A protein and the small-molecule ligand that binds it are described below.
Small molecule (SMILES): CC(=O)N[C@H]1[C@H](O[C@H]2[C@H](O)[C@@H](NC(C)=O)CO[C@@H]2CO[C@H]2O[C@@H](C)[C@@H](O)[C@@H](O)[C@@H]2O)O[C@H](CO)[C@@H](O)[C@@H]1O

Binding-site contacts:
Ligand atom O5 contacts residue TYR86 of chain 3.A at 4.1 Å.
Ligand atom C7 contacts residue ASN55 of chain 3.A at 3.3 Å.
Ligand atom O3 contacts residue TYR86 of chain 3.A at 4.3 Å.
Ligand atom C8 contacts residue GLU54 of chain 3.A at 3.7 Å.
Ligand atom C2 contacts residue TYR86 of chain 3.A at 3.6 Å (hydrophobic).
Ligand atom O5 contacts residue TYR86 of chain 3.A at 3.5 Å (h-bond).
Ligand atom O5 contacts residue ASN55 of chain 3.A at 2.4 Å (h-bond).
Ligand atom O7 contacts residue ASN55 of chain 3.A at 3.2 Å (h-bond).
Ligand atom C1 contacts residue ASN55 of chain 3.A at 1.4 Å.
Ligand atom C4 contacts residue TYR86 of chain 3.A at 4.0 Å (hydrophobic).
Ligand atom N2 contacts residue ASN55 of chain 3.A at 3.0 Å (h-bond).
Ligand atom C3 contacts residue ASN55 of chain 3.A at 3.9 Å.
Ligand atom C2 contacts residue ASN55 of chain 3.A at 2.5 Å.
Ligand atom C5 contacts residue ASN55 of chain 3.A at 3.6 Å.
Ligand atom C4 contacts residue ASN55 of chain 3.A at 4.2 Å.
Ligand atom C1 contacts residue TYR86 of chain 3.A at 3.5 Å (hydrophobic).
Ligand atom C8 contacts residue ASN55 of chain 3.A at 4.5 Å.
Ligand atom C3 contacts residue TYR86 of chain 3.A at 3.3 Å (hydrophobic).
Ligand atom O2 contacts residue TYR86 of chain 3.A at 3.6 Å (h-bond).
Ligand atom C1 contacts residue TYR86 of chain 3.A at 4.3 Å (hydrophobic).
Ligand atom C5 contacts residue TYR86 of chain 3.A at 3.6 Å (hydrophobic).

Sequence of chain 3.A:
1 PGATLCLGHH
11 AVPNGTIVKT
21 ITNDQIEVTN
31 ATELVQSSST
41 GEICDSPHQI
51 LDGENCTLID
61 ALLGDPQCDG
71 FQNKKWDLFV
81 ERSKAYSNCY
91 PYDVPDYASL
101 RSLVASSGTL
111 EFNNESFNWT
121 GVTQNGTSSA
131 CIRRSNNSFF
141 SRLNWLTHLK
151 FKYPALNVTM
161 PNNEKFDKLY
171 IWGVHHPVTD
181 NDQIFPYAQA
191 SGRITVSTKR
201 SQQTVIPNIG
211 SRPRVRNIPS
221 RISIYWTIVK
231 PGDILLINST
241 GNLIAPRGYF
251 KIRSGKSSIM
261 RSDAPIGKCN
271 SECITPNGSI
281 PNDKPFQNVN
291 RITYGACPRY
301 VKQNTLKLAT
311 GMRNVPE